Binding-site contacts:
Ligand atom O contacts residue GLY84 of chain 1.A at 4.1 Å.
Ligand atom O contacts residue THR86 of chain 1.A at 2.9 Å (h-bond).
Ligand atom CG2 contacts residue VAL160 of chain 1.A at 4.3 Å (hydrophobic).
Ligand atom CG2 contacts residue LEU65 of chain 1.A at 4.1 Å (hydrophobic).
Ligand atom N contacts residue ASP178 of chain 1.A at 3.0 Å (salt-bridge).
Ligand atom CA contacts residue SER135 of chain 1.A at 3.7 Å.
Ligand atom N contacts residue GLY84 of chain 1.A at 2.9 Å (h-bond).
Ligand atom CB contacts residue GLY84 of chain 1.A at 3.8 Å.
Ligand atom OXT contacts residue SER134 of chain 1.A at 3.2 Å.
Ligand atom C contacts residue GLY84 of chain 1.A at 4.5 Å.
Ligand atom O contacts residue SER135 of chain 1.A at 3.8 Å.
Ligand atom CG2 contacts residue SER134 of chain 1.A at 3.9 Å.
Ligand atom CB contacts residue ARG25 of chain 1.A at 4.3 Å.
Ligand atom CG1 contacts residue GLY84 of chain 1.A at 3.5 Å.
Ligand atom CA contacts residue ASP178 of chain 1.A at 3.6 Å.
Ligand atom C contacts residue SER134 of chain 1.A at 4.4 Å.
Ligand atom N contacts residue LEU204 of chain 1.A at 4.5 Å.
Ligand atom N contacts residue SER135 of chain 1.A at 4.0 Å.
Ligand atom CG1 contacts residue LEU65 of chain 1.A at 3.9 Å (hydrophobic).
Ligand atom OXT contacts residue LEU65 of chain 1.A at 3.9 Å.
Ligand atom CG1 contacts residue ALA83 of chain 1.A at 4.1 Å (hydrophobic).
Ligand atom CG2 contacts residue HIS136 of chain 1.A at 3.7 Å.
Ligand atom CA contacts residue HIS136 of chain 1.A at 4.0 Å.
Ligand atom CB contacts residue HIS136 of chain 1.A at 4.2 Å.
Ligand atom OXT contacts residue SER135 of chain 1.A at 2.8 Å (h-bond).
Ligand atom N contacts residue THR86 of chain 1.A at 2.9 Å (h-bond).
Ligand atom C contacts residue SER135 of chain 1.A at 3.4 Å.
Ligand atom O contacts residue LEU85 of chain 1.A at 3.6 Å.
Ligand atom N contacts residue LEU85 of chain 1.A at 4.0 Å.
Ligand atom CB contacts residue ASP178 of chain 1.A at 3.9 Å.
Ligand atom CA contacts residue THR86 of chain 1.A at 3.9 Å.
Ligand atom CA contacts residue GLY84 of chain 1.A at 3.9 Å.
Ligand atom CG2 contacts residue ARG25 of chain 1.A at 4.4 Å.
Ligand atom CG1 contacts residue ARG25 of chain 1.A at 3.9 Å.
Ligand atom CG1 contacts residue LEU85 of chain 1.A at 4.1 Å (hydrophobic).
Ligand atom C contacts residue THR86 of chain 1.A at 4.0 Å.

The small molecule below binds the protein below.
Small molecule (SMILES): CC(C)[C@H](N)C(=O)O

Sequence of chain 1.A:
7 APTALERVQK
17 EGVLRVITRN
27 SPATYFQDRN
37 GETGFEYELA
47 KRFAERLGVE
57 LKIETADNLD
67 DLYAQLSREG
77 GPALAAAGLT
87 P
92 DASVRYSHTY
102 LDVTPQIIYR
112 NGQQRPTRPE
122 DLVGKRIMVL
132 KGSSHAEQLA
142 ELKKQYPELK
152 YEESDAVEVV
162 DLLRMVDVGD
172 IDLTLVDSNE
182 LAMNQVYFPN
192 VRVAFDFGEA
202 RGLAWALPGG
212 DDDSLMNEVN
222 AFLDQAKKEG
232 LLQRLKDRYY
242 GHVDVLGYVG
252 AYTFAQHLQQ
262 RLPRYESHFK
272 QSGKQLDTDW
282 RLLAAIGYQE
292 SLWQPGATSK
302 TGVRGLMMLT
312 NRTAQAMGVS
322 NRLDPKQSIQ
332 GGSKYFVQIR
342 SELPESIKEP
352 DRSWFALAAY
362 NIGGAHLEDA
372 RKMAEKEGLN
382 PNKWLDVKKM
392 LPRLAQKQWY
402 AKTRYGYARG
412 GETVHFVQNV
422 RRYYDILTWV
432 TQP